A small-molecule ligand and the protein it binds are described below.
Small molecule (SMILES): C[C@H](N[C@H](C(=O)O)[C@@H]1CCCN1C(=O)[C@@H](N)CC(=O)O)C(=O)N1CCC[C@H]1C(=O)O

Sequence of chain 1.B:
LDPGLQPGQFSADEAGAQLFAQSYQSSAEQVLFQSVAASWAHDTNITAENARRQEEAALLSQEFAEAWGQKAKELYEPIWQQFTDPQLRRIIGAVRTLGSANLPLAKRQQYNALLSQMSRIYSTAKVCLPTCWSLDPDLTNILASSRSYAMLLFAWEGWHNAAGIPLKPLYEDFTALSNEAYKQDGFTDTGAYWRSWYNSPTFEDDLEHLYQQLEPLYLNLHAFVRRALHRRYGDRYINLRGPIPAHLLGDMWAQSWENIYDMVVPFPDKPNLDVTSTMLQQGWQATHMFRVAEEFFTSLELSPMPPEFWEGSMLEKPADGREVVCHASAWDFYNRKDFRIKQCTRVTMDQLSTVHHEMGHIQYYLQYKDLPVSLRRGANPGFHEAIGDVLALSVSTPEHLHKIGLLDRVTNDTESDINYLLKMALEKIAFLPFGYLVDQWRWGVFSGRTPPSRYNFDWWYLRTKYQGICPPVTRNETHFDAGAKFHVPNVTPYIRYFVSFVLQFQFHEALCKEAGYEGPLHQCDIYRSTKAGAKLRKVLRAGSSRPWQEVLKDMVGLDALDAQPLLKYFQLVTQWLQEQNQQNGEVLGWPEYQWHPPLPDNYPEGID

Binding-site contacts:
Ligand atom N16 contacts residue ALA334 of chain 1.B at 3.0 Å (h-bond).
Ligand atom O06 contacts residue ZN1 of chain 1.HA at 2.0 Å.
Ligand atom O06 contacts residue HIS361 of chain 1.B at 3.5 Å (h-bond).
Ligand atom O29 contacts residue HIS491 of chain 1.B at 3.4 Å.
Ligand atom N03 contacts residue GLU362 of chain 1.B at 3.6 Å (salt-bridge).
Ligand atom C02 contacts residue GLU362 of chain 1.B at 3.6 Å.
Ligand atom O07 contacts residue HIS365 of chain 1.B at 3.3 Å (h-bond).
Ligand atom C05 contacts residue ZN1 of chain 1.HA at 2.6 Å.
Ligand atom C05 contacts residue HIS361 of chain 1.B at 3.7 Å.
Ligand atom O29 contacts residue LYS489 of chain 1.B at 2.8 Å (salt-bridge).
Ligand atom O14 contacts residue SER333 of chain 1.B at 3.2 Å.
Ligand atom O22 contacts residue TYR501 of chain 1.B at 3.7 Å.
Ligand atom C28 contacts residue TYR498 of chain 1.B at 3.6 Å (hydrophobic).
Ligand atom C09 contacts residue HIS331 of chain 1.B at 3.7 Å.
Ligand atom O06 contacts residue GLU389 of chain 1.B at 3.1 Å (salt-bridge).
Ligand atom C28 contacts residue GLN259 of chain 1.B at 3.5 Å.
Ligand atom O30 contacts residue GLN259 of chain 1.B at 3.4 Å (h-bond).
Ligand atom O22 contacts residue HIS491 of chain 1.B at 2.9 Å (h-bond).
Ligand atom N16 contacts residue EDO1 of chain 1.QA at 2.9 Å (h-bond).
Ligand atom O29 contacts residue TYR498 of chain 1.B at 2.7 Å (h-bond).
Ligand atom O06 contacts residue TYR501 of chain 1.B at 2.8 Å (h-bond).
Ligand atom O19 contacts residue TYR369 of chain 1.B at 2.7 Å (h-bond).
Ligand atom C21 contacts residue HIS331 of chain 1.B at 3.5 Å.
Ligand atom O14 contacts residue ALA334 of chain 1.B at 2.9 Å (h-bond).
Ligand atom C04 contacts residue TYR501 of chain 1.B at 3.5 Å (hydrophobic).
Ligand atom O22 contacts residue HIS331 of chain 1.B at 2.9 Å (h-bond).
Ligand atom N03 contacts residue HIS331 of chain 1.B at 3.1 Å (h-bond).
Ligand atom O29 contacts residue GLN259 of chain 1.B at 3.3 Å (h-bond).
Ligand atom C05 contacts residue TYR501 of chain 1.B at 3.6 Å (hydrophobic).
Ligand atom C01 contacts residue GLU362 of chain 1.B at 3.5 Å.
Ligand atom O06 contacts residue HIS365 of chain 1.B at 3.6 Å.
Ligand atom N03 contacts residue ALA332 of chain 1.B at 2.9 Å (h-bond).
Ligand atom C02 contacts residue HIS331 of chain 1.B at 3.7 Å.
Ligand atom O07 contacts residue HIS361 of chain 1.B at 3.3 Å (h-bond).
Ligand atom O07 contacts residue ZN1 of chain 1.HA at 2.5 Å.
Ligand atom O14 contacts residue GLU362 of chain 1.B at 3.5 Å (salt-bridge).
Ligand atom O07 contacts residue GLU362 of chain 1.B at 2.9 Å (salt-bridge).
Ligand atom C17 contacts residue HIS365 of chain 1.B at 3.6 Å.
Ligand atom C08 contacts residue ALA332 of chain 1.B at 3.3 Å (hydrophobic).
Ligand atom C18 contacts residue TYR369 of chain 1.B at 3.6 Å (hydrophobic).